Sequence of chain 1.D:
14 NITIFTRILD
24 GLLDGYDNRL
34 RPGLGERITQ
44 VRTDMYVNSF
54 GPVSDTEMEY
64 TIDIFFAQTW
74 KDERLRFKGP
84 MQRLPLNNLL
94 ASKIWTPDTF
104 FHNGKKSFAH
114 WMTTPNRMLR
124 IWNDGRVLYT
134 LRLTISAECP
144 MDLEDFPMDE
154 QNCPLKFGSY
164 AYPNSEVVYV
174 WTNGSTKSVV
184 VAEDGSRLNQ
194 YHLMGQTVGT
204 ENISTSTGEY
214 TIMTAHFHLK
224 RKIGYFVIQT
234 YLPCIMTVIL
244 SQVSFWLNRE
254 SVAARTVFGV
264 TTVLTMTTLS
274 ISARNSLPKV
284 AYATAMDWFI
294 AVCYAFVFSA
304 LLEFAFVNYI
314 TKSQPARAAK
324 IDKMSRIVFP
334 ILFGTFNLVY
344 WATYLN

Binding-site contacts:
Ligand atom O5 contacts residue ASN205 of chain 1.D at 2.4 Å (h-bond).
Ligand atom C7 contacts residue ASN205 of chain 1.D at 3.4 Å.
Ligand atom C8 contacts residue GLU204 of chain 1.D at 4.0 Å.
Ligand atom O5 contacts residue ASN167 of chain 1.D at 2.9 Å (h-bond).
Ligand atom C8 contacts residue ASN205 of chain 1.D at 4.3 Å.
Ligand atom C5 contacts residue ASN167 of chain 1.D at 3.5 Å.
Ligand atom N2 contacts residue ASN205 of chain 1.D at 2.9 Å (h-bond).
Ligand atom C8 contacts residue THR203 of chain 1.D at 4.2 Å.
Ligand atom C3 contacts residue ASN205 of chain 1.D at 3.8 Å.
Ligand atom C1 contacts residue ASN167 of chain 1.D at 3.6 Å.
Ligand atom O7 contacts residue ASN205 of chain 1.D at 3.5 Å (h-bond).
Ligand atom C1 contacts residue ASN205 of chain 1.D at 1.4 Å.
Ligand atom C5 contacts residue ASN205 of chain 1.D at 3.6 Å.
Ligand atom C4 contacts residue ASN205 of chain 1.D at 4.2 Å.
Ligand atom C6 contacts residue ASN167 of chain 1.D at 3.6 Å.
Ligand atom C2 contacts residue ASN205 of chain 1.D at 2.4 Å.

This small molecule binds to this protein.
Small molecule (SMILES): CC(=O)N[C@@H]1[C@@H](O)[C@H](O)[C@@H](CO)O[C@H]1O